Sequence of chain 2.A:
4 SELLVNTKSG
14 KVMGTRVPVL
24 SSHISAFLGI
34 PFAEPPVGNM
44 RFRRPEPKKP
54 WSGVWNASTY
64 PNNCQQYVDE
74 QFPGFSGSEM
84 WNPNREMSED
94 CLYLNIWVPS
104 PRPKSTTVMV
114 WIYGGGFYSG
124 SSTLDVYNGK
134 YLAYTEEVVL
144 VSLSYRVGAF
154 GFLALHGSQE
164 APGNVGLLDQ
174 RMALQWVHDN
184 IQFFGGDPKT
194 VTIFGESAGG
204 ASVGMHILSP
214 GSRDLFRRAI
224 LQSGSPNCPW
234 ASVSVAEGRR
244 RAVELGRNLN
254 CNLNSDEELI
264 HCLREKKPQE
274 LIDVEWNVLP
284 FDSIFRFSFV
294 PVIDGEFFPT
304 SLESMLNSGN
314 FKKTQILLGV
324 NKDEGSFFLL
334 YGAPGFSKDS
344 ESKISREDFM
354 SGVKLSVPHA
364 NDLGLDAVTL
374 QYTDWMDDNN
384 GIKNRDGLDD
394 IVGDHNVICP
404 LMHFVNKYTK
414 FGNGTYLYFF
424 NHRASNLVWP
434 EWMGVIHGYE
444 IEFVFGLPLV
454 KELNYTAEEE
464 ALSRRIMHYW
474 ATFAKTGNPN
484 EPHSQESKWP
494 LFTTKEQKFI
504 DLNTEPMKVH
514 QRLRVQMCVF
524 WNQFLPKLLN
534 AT

A protein and the small-molecule ligand that binds it are described below.
Small molecule (SMILES): CC(=O)N[C@H]1CO[C@H](CO[C@@H]2O[C@@H](C)[C@@H](O)[C@@H](O)[C@@H]2O)[C@@H](O)[C@@H]1O

Binding-site contacts:
Ligand atom C7 contacts residue ASN59 of chain 2.A at 3.3 Å.
Ligand atom C1 contacts residue SER61 of chain 2.A at 3.4 Å.
Ligand atom C6 contacts residue THR62 of chain 2.A at 3.9 Å.
Ligand atom C1 contacts residue THR62 of chain 2.A at 4.5 Å.
Ligand atom O7 contacts residue ASN59 of chain 2.A at 3.2 Å (h-bond).
Ligand atom C5 contacts residue SER61 of chain 2.A at 3.5 Å.
Ligand atom C6 contacts residue SER61 of chain 2.A at 4.0 Å.
Ligand atom O5 contacts residue SER61 of chain 2.A at 3.1 Å (h-bond).
Ligand atom C1 contacts residue ASN59 of chain 2.A at 1.5 Å.
Ligand atom N2 contacts residue ASN59 of chain 2.A at 3.0 Å (h-bond).
Ligand atom C8 contacts residue ASN59 of chain 2.A at 4.5 Å.
Ligand atom O5 contacts residue ASN59 of chain 2.A at 2.4 Å (h-bond).
Ligand atom C5 contacts residue ASN59 of chain 2.A at 3.8 Å.
Ligand atom C2 contacts residue ASN59 of chain 2.A at 2.6 Å.
Ligand atom O6 contacts residue THR62 of chain 2.A at 4.3 Å.
Ligand atom C4 contacts residue ASN59 of chain 2.A at 4.5 Å.
Ligand atom C3 contacts residue ASN59 of chain 2.A at 4.0 Å.